Sequence of chain 1.A:
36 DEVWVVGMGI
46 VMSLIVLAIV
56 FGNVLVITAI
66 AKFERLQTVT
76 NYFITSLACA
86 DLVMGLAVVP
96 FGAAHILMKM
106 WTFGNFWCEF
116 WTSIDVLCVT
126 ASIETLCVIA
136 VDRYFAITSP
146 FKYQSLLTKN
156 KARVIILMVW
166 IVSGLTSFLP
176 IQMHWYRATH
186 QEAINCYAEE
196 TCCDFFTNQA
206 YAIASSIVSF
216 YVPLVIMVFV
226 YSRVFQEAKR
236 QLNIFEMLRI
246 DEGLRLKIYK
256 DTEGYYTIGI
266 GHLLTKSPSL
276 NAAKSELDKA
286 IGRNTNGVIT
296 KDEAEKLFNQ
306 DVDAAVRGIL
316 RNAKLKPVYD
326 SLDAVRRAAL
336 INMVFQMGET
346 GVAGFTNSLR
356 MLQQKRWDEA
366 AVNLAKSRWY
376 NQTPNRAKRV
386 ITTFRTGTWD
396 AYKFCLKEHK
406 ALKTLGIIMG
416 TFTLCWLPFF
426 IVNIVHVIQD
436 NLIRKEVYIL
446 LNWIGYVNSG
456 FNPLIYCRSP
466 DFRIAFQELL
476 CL

Binding-site contacts:
Ligand atom O2 contacts residue GLY266 of chain 1.A at 3.2 Å (h-bond).
Ligand atom O5 contacts residue PHE340 of chain 1.A at 3.2 Å (h-bond).
Ligand atom C5 contacts residue GLY266 of chain 1.A at 4.0 Å.
Ligand atom C3 contacts residue PHE340 of chain 1.A at 4.0 Å (hydrophobic).
Ligand atom O5 contacts residue PHE340 of chain 1.A at 3.8 Å.
Ligand atom O4 contacts residue PHE340 of chain 1.A at 4.3 Å.
Ligand atom C1 contacts residue GLY266 of chain 1.A at 3.3 Å.
Ligand atom O6 contacts residue PHE340 of chain 1.A at 2.9 Å (h-bond).
Ligand atom C5 contacts residue GLU247 of chain 1.A at 3.9 Å.
Ligand atom O2 contacts residue LEU268 of chain 1.A at 2.9 Å (h-bond).
Ligand atom O6 contacts residue VAL339 of chain 1.A at 3.4 Å (h-bond).
Ligand atom C5 contacts residue PHE340 of chain 1.A at 3.2 Å (hydrophobic).
Ligand atom O2 contacts residue HIS267 of chain 1.A at 3.9 Å.
Ligand atom C2 contacts residue GLY266 of chain 1.A at 3.5 Å.
Ligand atom O3 contacts residue GLY266 of chain 1.A at 4.2 Å.
Ligand atom C6 contacts residue PHE340 of chain 1.A at 3.0 Å (hydrophobic).
Ligand atom C1 contacts residue PHE340 of chain 1.A at 4.2 Å (hydrophobic).
Ligand atom C6 contacts residue GLN341 of chain 1.A at 4.3 Å.
Ligand atom C3 contacts residue GLY266 of chain 1.A at 3.7 Å.
Ligand atom C2 contacts residue PHE340 of chain 1.A at 4.3 Å (hydrophobic).
Ligand atom C4 contacts residue PHE340 of chain 1.A at 3.0 Å (hydrophobic).
Ligand atom C2 contacts residue LEU268 of chain 1.A at 4.3 Å (hydrophobic).
Ligand atom O4 contacts residue GLY266 of chain 1.A at 2.7 Å (h-bond).
Ligand atom C5 contacts residue PHE340 of chain 1.A at 4.0 Å (hydrophobic).
Ligand atom C6 contacts residue GLU247 of chain 1.A at 3.6 Å.
Ligand atom O5 contacts residue GLU247 of chain 1.A at 3.5 Å (salt-bridge).
Ligand atom O6 contacts residue PHE340 of chain 1.A at 4.1 Å.
Ligand atom O6 contacts residue GLN341 of chain 1.A at 3.5 Å (h-bond).
Ligand atom C3 contacts residue GLY266 of chain 1.A at 4.3 Å.
Ligand atom C6 contacts residue VAL339 of chain 1.A at 3.7 Å (hydrophobic).
Ligand atom O1 contacts residue GLN341 of chain 1.A at 3.8 Å.
Ligand atom C4 contacts residue GLY266 of chain 1.A at 3.7 Å.
Ligand atom C1 contacts residue GLU247 of chain 1.A at 3.9 Å.
Ligand atom O6 contacts residue GLY343 of chain 1.A at 3.5 Å.
Ligand atom O5 contacts residue GLN341 of chain 1.A at 3.8 Å.
Ligand atom O3 contacts residue ASP306 of chain 1.A at 3.2 Å.
Ligand atom O4 contacts residue PHE340 of chain 1.A at 3.7 Å.
Ligand atom O6 contacts residue ARG381 of chain 1.A at 3.7 Å.
Ligand atom O4 contacts residue ASP306 of chain 1.A at 4.0 Å.
Ligand atom O6 contacts residue GLU247 of chain 1.A at 3.1 Å (salt-bridge).

This protein binds this small molecule.
Small molecule (SMILES): O=C[C@H]1O[C@@H](O)[C@H](O)[C@@H](O)[C@@H]1O[C@H]1O[C@H](CO)[C@@H](O)[C@H](O)[C@H]1O